Binding-site contacts:
Ligand atom N2 contacts residue ASN416 of chain 1.I at 2.9 Å (h-bond).
Ligand atom C7 contacts residue ASN232 of chain 1.I at 4.0 Å.
Ligand atom O7 contacts residue ASN416 of chain 1.I at 3.2 Å (h-bond).
Ligand atom C8 contacts residue ASN416 of chain 1.I at 4.4 Å.
Ligand atom C3 contacts residue ASN416 of chain 1.I at 3.8 Å.
Ligand atom C8 contacts residue NAG1 of chain 1.HA at 3.6 Å.
Ligand atom C8 contacts residue ASN232 of chain 1.I at 3.4 Å.
Ligand atom O5 contacts residue ASN416 of chain 1.I at 2.4 Å (h-bond).
Ligand atom C5 contacts residue ASN416 of chain 1.I at 3.7 Å.
Ligand atom O7 contacts residue ASN232 of chain 1.I at 3.8 Å.
Ligand atom C4 contacts residue ASN416 of chain 1.I at 4.2 Å.
Ligand atom C1 contacts residue ASN416 of chain 1.I at 1.4 Å.
Ligand atom O5 contacts residue PRO261 of chain 1.I at 3.9 Å.
Ligand atom C2 contacts residue ASN416 of chain 1.I at 2.4 Å.
Ligand atom C7 contacts residue ASN416 of chain 1.I at 3.2 Å.

Sequence of chain 1.I:
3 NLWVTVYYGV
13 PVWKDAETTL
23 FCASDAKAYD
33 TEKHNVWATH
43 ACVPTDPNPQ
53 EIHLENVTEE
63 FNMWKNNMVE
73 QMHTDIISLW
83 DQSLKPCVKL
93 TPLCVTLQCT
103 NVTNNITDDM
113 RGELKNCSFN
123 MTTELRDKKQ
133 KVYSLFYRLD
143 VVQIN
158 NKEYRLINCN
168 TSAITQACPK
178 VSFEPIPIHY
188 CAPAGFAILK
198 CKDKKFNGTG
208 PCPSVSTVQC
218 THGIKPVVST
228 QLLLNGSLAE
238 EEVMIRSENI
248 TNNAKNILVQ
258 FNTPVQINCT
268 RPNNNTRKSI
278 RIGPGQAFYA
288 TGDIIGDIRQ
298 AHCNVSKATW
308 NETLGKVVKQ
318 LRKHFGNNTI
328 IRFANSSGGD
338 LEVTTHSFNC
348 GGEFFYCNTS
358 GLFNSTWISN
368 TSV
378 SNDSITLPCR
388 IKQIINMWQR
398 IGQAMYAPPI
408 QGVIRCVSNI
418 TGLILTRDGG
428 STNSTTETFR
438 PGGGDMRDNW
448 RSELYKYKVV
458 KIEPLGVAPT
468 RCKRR

This small molecule binds to this protein.
Small molecule (SMILES): CC(=O)N[C@@H]1[C@@H](O)[C@H](O)[C@@H](CO)O[C@H]1O